The protein below binds the small molecule below.
Small molecule (SMILES): CC1(C)Cc2cc(Cl)ccc2C(N[C@@H](Cc2ccccc2)c2nc(=O)o[nH]2)=N1

Binding-site contacts:
Ligand atom C14 contacts residue GLY236 of chain 1.A at 3.3 Å.
Ligand atom O28 contacts residue ARG241 of chain 1.A at 3.7 Å.
Ligand atom C21 contacts residue GLN18 of chain 1.A at 3.8 Å.
Ligand atom C11 contacts residue GLY236 of chain 1.A at 3.3 Å.
Ligand atom N24 contacts residue THR237 of chain 1.A at 3.5 Å.
Ligand atom O28 contacts residue ASN239 of chain 1.A at 3.1 Å (h-bond).
Ligand atom C29 contacts residue THR238 of chain 1.A at 3.6 Å.
Ligand atom C1 contacts residue PHE114 of chain 1.A at 3.8 Å (hydrophobic).
Ligand atom C18 contacts residue THR238 of chain 1.A at 3.4 Å.
Ligand atom C23 contacts residue GLY19 of chain 1.A at 3.4 Å.
Ligand atom C21 contacts residue TRP121 of chain 1.A at 3.8 Å (hydrophobic).
Ligand atom N27 contacts residue GLN79 of chain 1.A at 3.7 Å.
Ligand atom CL1 contacts residue PHE114 of chain 1.A at 3.8 Å.
Ligand atom C12 contacts residue LEU36 of chain 1.A at 3.5 Å (hydrophobic).
Ligand atom C22 contacts residue TRP121 of chain 1.A at 3.8 Å (hydrophobic).
Ligand atom O28 contacts residue THR237 of chain 1.A at 3.4 Å.
Ligand atom C22 contacts residue GLY19 of chain 1.A at 3.8 Å.
Ligand atom C6 contacts residue GLN79 of chain 1.A at 3.8 Å.
Ligand atom N9 contacts residue GLY236 of chain 1.A at 3.0 Å (h-bond).
Ligand atom CL1 contacts residue GLY80 of chain 1.A at 3.6 Å.
Ligand atom C5 contacts residue GLN79 of chain 1.A at 3.6 Å.
Ligand atom CL1 contacts residue LYS113 of chain 1.A at 3.5 Å.
Ligand atom N24 contacts residue THR238 of chain 1.A at 2.8 Å (h-bond).
Ligand atom C11 contacts residue ASP38 of chain 1.A at 3.7 Å.
Ligand atom C4 contacts residue GLN79 of chain 1.A at 3.7 Å.
Ligand atom C22 contacts residue GLN18 of chain 1.A at 3.2 Å.
Ligand atom C29 contacts residue THR237 of chain 1.A at 3.7 Å.
Ligand atom C24 contacts residue GLY236 of chain 1.A at 3.3 Å.
Ligand atom C23 contacts residue LEU36 of chain 1.A at 3.7 Å (hydrophobic).
Ligand atom C5 contacts residue LYS113 of chain 1.A at 3.8 Å.
Ligand atom C19 contacts residue GLY17 of chain 1.A at 3.7 Å.
Ligand atom C22 contacts residue LEU36 of chain 1.A at 3.8 Å (hydrophobic).
Ligand atom C25 contacts residue THR238 of chain 1.A at 3.9 Å.
Ligand atom C1 contacts residue TYR77 of chain 1.A at 3.5 Å (hydrophobic).
Ligand atom C11 contacts residue LEU36 of chain 1.A at 3.9 Å (hydrophobic).
Ligand atom C8 contacts residue GLY236 of chain 1.A at 3.8 Å.
Ligand atom C7 contacts residue TYR77 of chain 1.A at 3.5 Å (hydrophobic).
Ligand atom C2 contacts residue TYR77 of chain 1.A at 3.9 Å (hydrophobic).
Ligand atom C23 contacts residue GLN18 of chain 1.A at 3.3 Å.
Ligand atom O28 contacts residue THR238 of chain 1.A at 3.6 Å (h-bond).

Sequence of chain 1.A:
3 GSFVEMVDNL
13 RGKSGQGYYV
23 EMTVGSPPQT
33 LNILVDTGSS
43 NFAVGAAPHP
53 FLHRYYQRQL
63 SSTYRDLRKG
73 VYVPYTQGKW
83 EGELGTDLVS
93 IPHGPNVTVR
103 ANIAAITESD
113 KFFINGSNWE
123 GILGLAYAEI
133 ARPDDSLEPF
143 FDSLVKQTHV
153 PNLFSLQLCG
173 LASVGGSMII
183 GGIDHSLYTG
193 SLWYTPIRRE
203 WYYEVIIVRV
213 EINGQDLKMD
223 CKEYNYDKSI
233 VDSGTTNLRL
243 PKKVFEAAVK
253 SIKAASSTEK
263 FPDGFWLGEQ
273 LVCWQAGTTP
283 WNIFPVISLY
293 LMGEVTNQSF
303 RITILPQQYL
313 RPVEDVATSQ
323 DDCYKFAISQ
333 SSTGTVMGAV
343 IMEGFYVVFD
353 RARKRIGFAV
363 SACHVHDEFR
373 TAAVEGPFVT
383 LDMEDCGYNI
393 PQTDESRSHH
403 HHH